The protein below binds the small molecule below.
Small molecule (SMILES): CC(=O)N[C@H]1[C@H](O[C@H]2[C@H](O)[C@@H](CO)OC[C@@H]2NC(C)=O)O[C@H](CO)[C@@H](O)[C@@H]1O[C@@H]1O[C@H](CO)[C@@H](O)[C@H](O[C@@H]2O[C@H](CO)[C@@H](O)[C@H](O)[C@@H]2O)[C@@H]1O

Sequence of chain 1.A:
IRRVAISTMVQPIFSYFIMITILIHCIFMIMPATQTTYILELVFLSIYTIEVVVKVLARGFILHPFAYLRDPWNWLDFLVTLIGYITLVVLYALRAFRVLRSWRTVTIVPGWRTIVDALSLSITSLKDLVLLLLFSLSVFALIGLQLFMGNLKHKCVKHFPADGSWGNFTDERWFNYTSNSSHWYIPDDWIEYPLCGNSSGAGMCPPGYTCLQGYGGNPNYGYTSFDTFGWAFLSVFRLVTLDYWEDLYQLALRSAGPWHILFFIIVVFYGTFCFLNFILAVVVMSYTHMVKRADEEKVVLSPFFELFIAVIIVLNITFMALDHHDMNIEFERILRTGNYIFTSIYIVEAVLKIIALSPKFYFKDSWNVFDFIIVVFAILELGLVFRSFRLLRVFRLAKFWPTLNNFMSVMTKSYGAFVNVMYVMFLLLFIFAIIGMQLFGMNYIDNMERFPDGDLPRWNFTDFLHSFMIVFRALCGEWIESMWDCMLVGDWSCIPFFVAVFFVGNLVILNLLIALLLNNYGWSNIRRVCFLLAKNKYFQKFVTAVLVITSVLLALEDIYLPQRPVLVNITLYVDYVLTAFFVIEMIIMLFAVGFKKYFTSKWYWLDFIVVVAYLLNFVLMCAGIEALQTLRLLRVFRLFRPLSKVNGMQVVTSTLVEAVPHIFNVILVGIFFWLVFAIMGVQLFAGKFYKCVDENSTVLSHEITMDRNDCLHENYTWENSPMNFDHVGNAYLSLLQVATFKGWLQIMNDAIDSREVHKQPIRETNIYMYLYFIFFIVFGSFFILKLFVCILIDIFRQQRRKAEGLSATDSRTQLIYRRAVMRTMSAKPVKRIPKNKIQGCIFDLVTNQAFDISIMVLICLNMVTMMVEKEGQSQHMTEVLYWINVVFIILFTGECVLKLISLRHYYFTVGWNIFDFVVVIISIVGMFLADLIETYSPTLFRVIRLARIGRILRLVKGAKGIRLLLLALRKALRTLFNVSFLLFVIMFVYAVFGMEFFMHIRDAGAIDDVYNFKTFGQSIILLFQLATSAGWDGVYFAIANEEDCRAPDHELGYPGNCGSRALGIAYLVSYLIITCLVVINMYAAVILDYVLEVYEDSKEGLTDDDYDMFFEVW

Binding-site contacts:
Ligand atom N2 contacts residue ASN385 of chain 1.A at 3.8 Å.
Ligand atom C6 contacts residue BMA1 of chain 1.C at 3.0 Å.
Ligand atom O4 contacts residue CYS398 of chain 1.A at 4.1 Å.
Ligand atom C5 contacts residue CYS398 of chain 1.A at 4.0 Å (hydrophobic).
Ligand atom O4 contacts residue ASP358 of chain 1.A at 4.0 Å.
Ligand atom O6 contacts residue CYS398 of chain 1.A at 4.1 Å.
Ligand atom C7 contacts residue ASN385 of chain 1.A at 4.1 Å.
Ligand atom C2 contacts residue CYS398 of chain 1.A at 4.0 Å (hydrophobic).
Ligand atom C4 contacts residue PHE356 of chain 1.A at 4.1 Å (hydrophobic).
Ligand atom O3 contacts residue LEU399 of chain 1.A at 3.2 Å.
Ligand atom C1 contacts residue ASN385 of chain 1.A at 2.5 Å.
Ligand atom C5 contacts residue GLN400 of chain 1.A at 4.2 Å.
Ligand atom O6 contacts residue PHE356 of chain 1.A at 4.1 Å.
Ligand atom C4 contacts residue CYS398 of chain 1.A at 3.2 Å (hydrophobic).
Ligand atom O5 contacts residue PHE356 of chain 1.A at 3.7 Å.
Ligand atom O6 contacts residue BMA1 of chain 1.C at 2.5 Å (h-bond).
Ligand atom N2 contacts residue LEU399 of chain 1.A at 3.4 Å.
Ligand atom C1 contacts residue THR397 of chain 1.A at 4.1 Å.
Ligand atom C8 contacts residue LEU399 of chain 1.A at 4.2 Å (hydrophobic).
Ligand atom C8 contacts residue TRP361 of chain 1.A at 4.1 Å (hydrophobic).
Ligand atom C3 contacts residue CYS398 of chain 1.A at 3.8 Å (hydrophobic).
Ligand atom O3 contacts residue CYS398 of chain 1.A at 3.6 Å.
Ligand atom C8 contacts residue THR397 of chain 1.A at 3.3 Å.
Ligand atom O4 contacts residue GLN400 of chain 1.A at 4.1 Å.
Ligand atom O2 contacts residue TRP361 of chain 1.A at 2.9 Å.
Ligand atom O5 contacts residue ASN385 of chain 1.A at 2.6 Å (h-bond).
Ligand atom O3 contacts residue TRP361 of chain 1.A at 3.9 Å.
Ligand atom C1 contacts residue LEU399 of chain 1.A at 3.8 Å (hydrophobic).
Ligand atom C6 contacts residue PHE356 of chain 1.A at 4.2 Å (hydrophobic).
Ligand atom C2 contacts residue ASN385 of chain 1.A at 3.1 Å.
Ligand atom C4 contacts residue LEU399 of chain 1.A at 4.2 Å (hydrophobic).
Ligand atom O2 contacts residue PHE356 of chain 1.A at 3.0 Å.
Ligand atom C6 contacts residue GLN400 of chain 1.A at 3.2 Å.
Ligand atom C8 contacts residue ASN385 of chain 1.A at 3.8 Å.
Ligand atom O4 contacts residue LEU399 of chain 1.A at 4.1 Å.
Ligand atom O3 contacts residue THR397 of chain 1.A at 3.8 Å.
Ligand atom C5 contacts residue ASN385 of chain 1.A at 4.0 Å.
Ligand atom O6 contacts residue ASN385 of chain 1.A at 4.1 Å.
Ligand atom C6 contacts residue CYS398 of chain 1.A at 4.2 Å (hydrophobic).
Ligand atom O5 contacts residue CYS398 of chain 1.A at 4.0 Å.